The small molecule below binds the protein below.
Small molecule (SMILES): NS(=O)(=O)c1cccc2c1c([N+](=O)[O-])cc1[nH]c(=O)c(=O)[nH]c12

Binding-site contacts:
Ligand atom C03 contacts residue GLU727 of chain 1.A at 3.9 Å.
Ligand atom O22 contacts residue TYR472 of chain 1.A at 4.0 Å.
Ligand atom N15 contacts residue TYR472 of chain 1.A at 3.9 Å.
Ligand atom O20 contacts residue TYR472 of chain 1.A at 3.5 Å.
Ligand atom O20 contacts residue ARG507 of chain 1.A at 3.5 Å (salt-bridge).
Ligand atom O13 contacts residue MET730 of chain 1.A at 3.2 Å.
Ligand atom N18 contacts residue TYR472 of chain 1.A at 3.3 Å.
Ligand atom O20 contacts residue PRO500 of chain 1.A at 2.9 Å (h-bond).
Ligand atom C21 contacts residue TYR472 of chain 1.A at 3.4 Å (hydrophobic).
Ligand atom O20 contacts residue LEU501 of chain 1.A at 3.3 Å.
Ligand atom C19 contacts residue PRO500 of chain 1.A at 3.1 Å (hydrophobic).
Ligand atom C07 contacts residue TYR472 of chain 1.A at 3.8 Å (hydrophobic).
Ligand atom O17 contacts residue TYR754 of chain 1.A at 3.2 Å (h-bond).
Ligand atom C06 contacts residue PRO500 of chain 1.A at 3.8 Å (hydrophobic).
Ligand atom C04 contacts residue TYR472 of chain 1.A at 3.4 Å (hydrophobic).
Ligand atom N14 contacts residue MET730 of chain 1.A at 4.1 Å.
Ligand atom O16 contacts residue GLU424 of chain 1.A at 4.1 Å.
Ligand atom C01 contacts residue GLU727 of chain 1.A at 3.7 Å.
Ligand atom C08 contacts residue GLU727 of chain 1.A at 3.8 Å.
Ligand atom C09 contacts residue GLU727 of chain 1.A at 3.5 Å.
Ligand atom C19 contacts residue TYR472 of chain 1.A at 3.4 Å (hydrophobic).
Ligand atom S11 contacts residue GLU727 of chain 1.A at 3.4 Å (salt-bridge).
Ligand atom C03 contacts residue TYR472 of chain 1.A at 4.0 Å (hydrophobic).
Ligand atom C21 contacts residue ARG507 of chain 1.A at 3.5 Å.
Ligand atom C05 contacts residue TYR472 of chain 1.A at 3.1 Å (hydrophobic).
Ligand atom N23 contacts residue TYR472 of chain 1.A at 3.6 Å.
Ligand atom C10 contacts residue GLU727 of chain 1.A at 3.5 Å.
Ligand atom C05 contacts residue PRO500 of chain 1.A at 3.6 Å (hydrophobic).
Ligand atom N18 contacts residue PRO500 of chain 1.A at 2.5 Å (h-bond).
Ligand atom C06 contacts residue TYR472 of chain 1.A at 3.3 Å (hydrophobic).
Ligand atom O16 contacts residue TYR472 of chain 1.A at 3.5 Å (h-bond).
Ligand atom C02 contacts residue GLU727 of chain 1.A at 3.8 Å.
Ligand atom O22 contacts residue ARG507 of chain 1.A at 2.4 Å (salt-bridge).
Ligand atom O13 contacts residue GLU727 of chain 1.A at 2.8 Å (salt-bridge).
Ligand atom O12 contacts residue GLU727 of chain 1.A at 3.7 Å.
Ligand atom O17 contacts residue MET730 of chain 1.A at 3.7 Å.
Ligand atom O20 contacts residue THR502 of chain 1.A at 3.0 Å (h-bond).
Ligand atom O12 contacts residue THR708 of chain 1.A at 3.6 Å.
Ligand atom C06 contacts residue TYR754 of chain 1.A at 4.0 Å (hydrophobic).
Ligand atom C19 contacts residue THR502 of chain 1.A at 3.7 Å.

Sequence of chain 1.A:
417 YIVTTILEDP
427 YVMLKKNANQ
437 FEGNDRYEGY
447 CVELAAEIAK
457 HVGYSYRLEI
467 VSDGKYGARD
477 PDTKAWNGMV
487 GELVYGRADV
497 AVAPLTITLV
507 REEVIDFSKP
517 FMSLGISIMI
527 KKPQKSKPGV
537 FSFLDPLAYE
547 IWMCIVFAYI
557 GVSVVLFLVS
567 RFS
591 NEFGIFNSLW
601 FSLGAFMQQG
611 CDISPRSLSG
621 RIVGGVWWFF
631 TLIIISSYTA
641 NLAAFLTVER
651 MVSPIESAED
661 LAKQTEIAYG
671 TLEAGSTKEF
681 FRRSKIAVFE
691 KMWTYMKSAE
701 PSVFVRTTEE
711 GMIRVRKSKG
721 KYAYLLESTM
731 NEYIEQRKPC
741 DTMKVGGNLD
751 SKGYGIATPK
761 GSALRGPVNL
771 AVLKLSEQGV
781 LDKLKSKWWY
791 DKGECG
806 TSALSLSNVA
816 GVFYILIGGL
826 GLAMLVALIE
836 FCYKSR